Sequence of chain 1.A:
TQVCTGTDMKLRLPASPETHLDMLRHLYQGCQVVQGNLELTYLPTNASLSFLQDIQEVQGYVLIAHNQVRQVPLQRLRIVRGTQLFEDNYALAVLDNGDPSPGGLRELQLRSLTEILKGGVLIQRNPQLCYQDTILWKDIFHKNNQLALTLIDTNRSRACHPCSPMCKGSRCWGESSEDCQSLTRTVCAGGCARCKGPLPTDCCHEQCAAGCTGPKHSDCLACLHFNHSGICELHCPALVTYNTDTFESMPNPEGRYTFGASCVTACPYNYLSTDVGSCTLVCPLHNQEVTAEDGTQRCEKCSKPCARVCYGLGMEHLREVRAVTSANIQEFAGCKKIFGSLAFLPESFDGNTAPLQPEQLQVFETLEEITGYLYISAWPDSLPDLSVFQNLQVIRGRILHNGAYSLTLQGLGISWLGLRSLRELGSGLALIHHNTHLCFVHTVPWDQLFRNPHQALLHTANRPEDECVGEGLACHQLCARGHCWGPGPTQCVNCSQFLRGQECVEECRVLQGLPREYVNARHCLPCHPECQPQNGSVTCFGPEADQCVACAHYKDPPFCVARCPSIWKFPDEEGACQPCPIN

Binding-site contacts:
Ligand atom C5 contacts residue ASN508 of chain 1.A at 3.4 Å.
Ligand atom C8 contacts residue VAL507 of chain 1.A at 4.4 Å (hydrophobic).
Ligand atom C2 contacts residue ASN508 of chain 1.A at 3.5 Å.
Ligand atom C1 contacts residue VAL507 of chain 1.A at 4.2 Å (hydrophobic).
Ligand atom O6 contacts residue ASN508 of chain 1.A at 3.8 Å.
Ligand atom C1 contacts residue ASN508 of chain 1.A at 2.0 Å.
Ligand atom O5 contacts residue ASN508 of chain 1.A at 2.3 Å (h-bond).
Ligand atom N2 contacts residue ASN508 of chain 1.A at 4.1 Å.
Ligand atom C6 contacts residue ASN508 of chain 1.A at 4.2 Å.
Ligand atom C3 contacts residue ASN508 of chain 1.A at 4.5 Å.

The small molecule below binds the protein below.
Small molecule (SMILES): CC(=O)N[C@@H]1[C@@H](O)[C@H](O)[C@@H](CO)O[C@H]1O